Sequence of chain 1.B:
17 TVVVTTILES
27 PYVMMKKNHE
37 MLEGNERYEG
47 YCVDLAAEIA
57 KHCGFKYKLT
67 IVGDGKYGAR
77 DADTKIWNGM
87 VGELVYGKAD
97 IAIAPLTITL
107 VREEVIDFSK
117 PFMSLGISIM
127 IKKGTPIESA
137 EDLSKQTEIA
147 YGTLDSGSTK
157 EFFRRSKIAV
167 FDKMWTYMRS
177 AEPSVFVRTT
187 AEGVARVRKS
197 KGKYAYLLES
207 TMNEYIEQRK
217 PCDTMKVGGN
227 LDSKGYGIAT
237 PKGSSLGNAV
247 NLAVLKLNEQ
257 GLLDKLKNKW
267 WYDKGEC

The small molecule below binds the protein below.
Small molecule (SMILES): N[C@@H](CCC(=O)O)C(=O)O

Binding-site contacts:
Ligand atom OXT contacts residue SER154 of chain 1.B at 4.0 Å.
Ligand atom OE1 contacts residue GLU205 of chain 1.B at 3.7 Å.
Ligand atom N contacts residue TYR232 of chain 1.B at 3.7 Å.
Ligand atom OE1 contacts residue THR155 of chain 1.B at 2.6 Å (h-bond).
Ligand atom OE1 contacts residue LEU204 of chain 1.B at 4.3 Å.
Ligand atom OE2 contacts residue SER154 of chain 1.B at 3.3 Å (h-bond).
Ligand atom CA contacts residue GLU205 of chain 1.B at 3.4 Å.
Ligand atom OXT contacts residue LEU102 of chain 1.B at 3.6 Å.
Ligand atom C contacts residue TYR73 of chain 1.B at 3.7 Å (hydrophobic).
Ligand atom CA contacts residue THR103 of chain 1.B at 3.4 Å.
Ligand atom N contacts residue THR103 of chain 1.B at 2.9 Å (h-bond).
Ligand atom OXT contacts residue THR103 of chain 1.B at 2.8 Å (h-bond).
Ligand atom N contacts residue PRO101 of chain 1.B at 2.9 Å (h-bond).
Ligand atom OXT contacts residue ARG108 of chain 1.B at 2.8 Å (salt-bridge).
Ligand atom N contacts residue SER154 of chain 1.B at 4.1 Å.
Ligand atom O contacts residue TYR73 of chain 1.B at 3.5 Å.
Ligand atom CG contacts residue GLU205 of chain 1.B at 3.5 Å.
Ligand atom CA contacts residue TYR73 of chain 1.B at 4.1 Å (hydrophobic).
Ligand atom N contacts residue TYR73 of chain 1.B at 4.1 Å.
Ligand atom O contacts residue GLY153 of chain 1.B at 3.2 Å.
Ligand atom C contacts residue SER154 of chain 1.B at 3.4 Å.
Ligand atom O contacts residue ARG108 of chain 1.B at 2.8 Å (salt-bridge).
Ligand atom C contacts residue ARG108 of chain 1.B at 3.4 Å.
Ligand atom OE2 contacts residue GLY153 of chain 1.B at 3.6 Å.
Ligand atom OE2 contacts residue THR155 of chain 1.B at 3.1 Å (h-bond).
Ligand atom N contacts residue GLU205 of chain 1.B at 2.7 Å (salt-bridge).
Ligand atom OXT contacts residue TYR73 of chain 1.B at 3.6 Å.
Ligand atom CA contacts residue PRO101 of chain 1.B at 4.1 Å (hydrophobic).
Ligand atom CD contacts residue GLU205 of chain 1.B at 3.9 Å.
Ligand atom CB contacts residue GLU205 of chain 1.B at 4.0 Å.
Ligand atom CB contacts residue LEU150 of chain 1.B at 4.0 Å (hydrophobic).
Ligand atom CB contacts residue TYR73 of chain 1.B at 3.6 Å (hydrophobic).
Ligand atom OE2 contacts residue LEU150 of chain 1.B at 4.2 Å.
Ligand atom CD contacts residue THR155 of chain 1.B at 3.2 Å.
Ligand atom O contacts residue SER154 of chain 1.B at 2.7 Å (h-bond).
Ligand atom C contacts residue THR103 of chain 1.B at 3.7 Å.
Ligand atom CD contacts residue LEU150 of chain 1.B at 4.1 Å (hydrophobic).
Ligand atom CA contacts residue SER154 of chain 1.B at 3.3 Å.
Ligand atom OXT contacts residue PRO101 of chain 1.B at 3.7 Å.
Ligand atom CG contacts residue LEU150 of chain 1.B at 3.8 Å (hydrophobic).